Sequence of chain 1.A:
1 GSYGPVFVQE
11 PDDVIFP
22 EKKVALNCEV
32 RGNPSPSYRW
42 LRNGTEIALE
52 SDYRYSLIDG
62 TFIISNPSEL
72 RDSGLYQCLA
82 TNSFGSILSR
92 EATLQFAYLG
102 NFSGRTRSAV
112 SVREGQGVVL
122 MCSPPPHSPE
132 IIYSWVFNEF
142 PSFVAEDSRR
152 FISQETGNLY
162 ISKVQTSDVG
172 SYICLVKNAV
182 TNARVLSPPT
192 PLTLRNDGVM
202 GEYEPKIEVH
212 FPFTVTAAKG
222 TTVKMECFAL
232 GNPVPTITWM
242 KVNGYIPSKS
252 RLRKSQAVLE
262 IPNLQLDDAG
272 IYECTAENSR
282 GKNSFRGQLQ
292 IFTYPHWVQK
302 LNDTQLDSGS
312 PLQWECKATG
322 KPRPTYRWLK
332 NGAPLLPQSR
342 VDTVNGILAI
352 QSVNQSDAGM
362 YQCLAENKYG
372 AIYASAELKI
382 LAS

Binding-site contacts:
Ligand atom C7 contacts residue SER357 of chain 1.A at 3.6 Å.
Ligand atom C5 contacts residue ASN355 of chain 1.A at 4.2 Å.
Ligand atom N2 contacts residue SER357 of chain 1.A at 3.5 Å (h-bond).
Ligand atom O5 contacts residue ASN355 of chain 1.A at 3.5 Å.
Ligand atom O7 contacts residue SER357 of chain 1.A at 4.5 Å.
Ligand atom C2 contacts residue SER357 of chain 1.A at 4.3 Å.
Ligand atom C8 contacts residue SER357 of chain 1.A at 3.5 Å.
Ligand atom C1 contacts residue SER357 of chain 1.A at 4.3 Å.
Ligand atom C1 contacts residue ASN355 of chain 1.A at 3.3 Å.

A small-molecule ligand and the protein it binds are described below.
Small molecule (SMILES): CC(=O)N[C@@H]1[C@@H](O)[C@H](O)[C@@H](CO)O[C@H]1O